Binding-site contacts:
Ligand atom P1 contacts residue LYS472 of chain 1.A at 3.9 Å.
Ligand atom C3 contacts residue VAL263 of chain 1.A at 3.7 Å (hydrophobic).
Ligand atom C3 contacts residue TYR386 of chain 1.A at 3.2 Å (hydrophobic).
Ligand atom O1 contacts residue GLN245 of chain 1.A at 3.9 Å.
Ligand atom O4 contacts residue TYR400 of chain 1.A at 3.6 Å (h-bond).
Ligand atom C1 contacts residue TYR386 of chain 1.A at 3.7 Å (hydrophobic).
Ligand atom O2 contacts residue TYR386 of chain 1.A at 3.7 Å.
Ligand atom C4 contacts residue ASP356 of chain 1.A at 3.3 Å.
Ligand atom C1 contacts residue TYR254 of chain 1.A at 3.4 Å (hydrophobic).
Ligand atom O1 contacts residue TYR406 of chain 1.A at 2.7 Å (h-bond).
Ligand atom C4 contacts residue VAL263 of chain 1.A at 3.4 Å (hydrophobic).
Ligand atom P1 contacts residue TYR400 of chain 1.A at 3.6 Å.
Ligand atom O4 contacts residue LYS472 of chain 1.A at 2.7 Å (salt-bridge).
Ligand atom O1 contacts residue TYR386 of chain 1.A at 3.9 Å.
Ligand atom C2 contacts residue TYR246 of chain 1.A at 3.9 Å (hydrophobic).
Ligand atom O3 contacts residue ARG404 of chain 1.A at 3.0 Å (salt-bridge).
Ligand atom O3 contacts residue LYS472 of chain 1.A at 4.0 Å.
Ligand atom O3 contacts residue TYR254 of chain 1.A at 2.6 Å (h-bond).
Ligand atom P1 contacts residue TYR406 of chain 1.A at 3.6 Å.
Ligand atom O1 contacts residue ARG404 of chain 1.A at 3.0 Å (salt-bridge).
Ligand atom C4 contacts residue SAH1 of chain 1.D at 3.2 Å.
Ligand atom O4 contacts residue TYR386 of chain 1.A at 2.6 Å (h-bond).
Ligand atom C5 contacts residue ASP356 of chain 1.A at 3.9 Å.
Ligand atom P1 contacts residue TYR254 of chain 1.A at 3.6 Å.
Ligand atom C5 contacts residue TYR246 of chain 1.A at 3.9 Å (hydrophobic).
Ligand atom P1 contacts residue ARG404 of chain 1.A at 3.8 Å.
Ligand atom C2 contacts residue GLN245 of chain 1.A at 3.9 Å.
Ligand atom C5 contacts residue TYR386 of chain 1.A at 3.9 Å (hydrophobic).
Ligand atom C3 contacts residue SER264 of chain 1.A at 3.8 Å.
Ligand atom C1 contacts residue GLN245 of chain 1.A at 3.9 Å.
Ligand atom C4 contacts residue TYR246 of chain 1.A at 3.4 Å (hydrophobic).
Ligand atom N1 contacts residue VAL263 of chain 1.A at 3.8 Å.
Ligand atom C5 contacts residue TYR406 of chain 1.A at 3.6 Å (hydrophobic).
Ligand atom P1 contacts residue TYR386 of chain 1.A at 3.7 Å.
Ligand atom O1 contacts residue TYR400 of chain 1.A at 2.6 Å (h-bond).
Ligand atom O2 contacts residue TYR406 of chain 1.A at 3.1 Å (h-bond).
Ligand atom C3 contacts residue ASP356 of chain 1.A at 3.9 Å.
Ligand atom O2 contacts residue TYR254 of chain 1.A at 3.3 Å (h-bond).
Ligand atom O2 contacts residue GLN245 of chain 1.A at 3.2 Å (h-bond).
Ligand atom C2 contacts residue VAL263 of chain 1.A at 3.6 Å (hydrophobic).

This small molecule binds to this protein.
Small molecule (SMILES): C[N+](C)(C)CCOP(=O)(O)O

Sequence of chain 1.A:
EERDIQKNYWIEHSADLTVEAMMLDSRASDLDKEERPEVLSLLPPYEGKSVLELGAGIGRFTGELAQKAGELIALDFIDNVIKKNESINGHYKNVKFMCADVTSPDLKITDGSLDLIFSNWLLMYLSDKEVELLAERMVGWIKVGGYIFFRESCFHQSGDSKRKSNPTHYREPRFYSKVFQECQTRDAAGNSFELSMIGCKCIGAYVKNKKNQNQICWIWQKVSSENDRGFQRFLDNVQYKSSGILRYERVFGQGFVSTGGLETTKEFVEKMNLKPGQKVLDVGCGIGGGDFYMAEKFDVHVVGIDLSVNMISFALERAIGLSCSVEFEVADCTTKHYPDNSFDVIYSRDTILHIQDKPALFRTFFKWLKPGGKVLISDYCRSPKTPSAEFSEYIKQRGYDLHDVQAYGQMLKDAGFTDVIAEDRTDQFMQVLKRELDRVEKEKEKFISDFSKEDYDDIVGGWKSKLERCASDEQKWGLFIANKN